Binding-site contacts:
Ligand atom C14 contacts residue 5LZ1 of chain 1.C at 0.1 Å.
Ligand atom C13 contacts residue 5LZ1 of chain 1.C at 0.1 Å.
Ligand atom C9 contacts residue 5LX1 of chain 1.E at 0.1 Å.
Ligand atom O8 contacts residue 5LY1 of chain 1.F at 0.1 Å (h-bond).
Ligand atom C9 contacts residue 5LY1 of chain 1.F at 0.1 Å.
Ligand atom C18 contacts residue 5LY1 of chain 1.F at 0.1 Å.
Ligand atom C12 contacts residue 5LZ1 of chain 1.C at 0.1 Å.
Ligand atom CL1 contacts residue 5LY1 of chain 1.F at 0.1 Å.
Ligand atom C15 contacts residue 5LZ1 of chain 1.C at 0.2 Å.
Ligand atom C14 contacts residue 5LX1 of chain 1.E at 0.1 Å.
Ligand atom C13 contacts residue 5LY1 of chain 1.F at 0.1 Å.
Ligand atom C9 contacts residue 5LZ1 of chain 1.C at 0.1 Å.
Ligand atom N29 contacts residue 5LY1 of chain 1.F at 0.1 Å (h-bond).
Ligand atom C5 contacts residue 5LY1 of chain 1.F at 0.1 Å.
Ligand atom C5 contacts residue 5LX1 of chain 1.E at 0.1 Å.
Ligand atom C18 contacts residue 5LZ1 of chain 1.C at 0.1 Å.
Ligand atom C30 contacts residue 5LX1 of chain 1.E at 0.1 Å.
Ligand atom C5 contacts residue 5LZ1 of chain 1.C at 0.1 Å.
Ligand atom O16 contacts residue 5LZ1 of chain 1.C at 0.2 Å (h-bond).
Ligand atom C4 contacts residue 5LZ1 of chain 1.C at 0.1 Å.
Ligand atom N29 contacts residue 5LX1 of chain 1.E at 0.0 Å (h-bond).
Ligand atom C3 contacts residue 5LZ1 of chain 1.C at 0.1 Å.
Ligand atom C10 contacts residue 5LZ1 of chain 1.C at 0.0 Å.
Ligand atom C11 contacts residue 5LZ1 of chain 1.C at 0.1 Å.
Ligand atom C10 contacts residue 5LY1 of chain 1.F at 0.1 Å.
Ligand atom O8 contacts residue 5LX1 of chain 1.E at 0.1 Å (h-bond).
Ligand atom C32 contacts residue 5LX1 of chain 1.E at 0.1 Å.
Ligand atom C18 contacts residue 5LX1 of chain 1.E at 0.1 Å.
Ligand atom C11 contacts residue 5LY1 of chain 1.F at 0.1 Å.
Ligand atom N28 contacts residue 5LY1 of chain 1.F at 0.1 Å (h-bond).
Ligand atom C13 contacts residue 5LX1 of chain 1.E at 0.1 Å.
Ligand atom C12 contacts residue 5LX1 of chain 1.E at 0.1 Å.
Ligand atom C25 contacts residue 5LX1 of chain 1.E at 0.1 Å.
Ligand atom CL2 contacts residue 5LZ1 of chain 1.C at 0.1 Å.
Ligand atom CL1 contacts residue 5LX1 of chain 1.E at 0.2 Å.
Ligand atom C7 contacts residue 5LZ1 of chain 1.C at 0.1 Å.
Ligand atom N31 contacts residue 5LX1 of chain 1.E at 0.1 Å (h-bond).
Ligand atom N28 contacts residue 5LX1 of chain 1.E at 0.0 Å (h-bond).
Ligand atom C14 contacts residue 5LY1 of chain 1.F at 0.1 Å.
Ligand atom C6 contacts residue 5LZ1 of chain 1.C at 0.1 Å.

Sequence of chain 1.A:
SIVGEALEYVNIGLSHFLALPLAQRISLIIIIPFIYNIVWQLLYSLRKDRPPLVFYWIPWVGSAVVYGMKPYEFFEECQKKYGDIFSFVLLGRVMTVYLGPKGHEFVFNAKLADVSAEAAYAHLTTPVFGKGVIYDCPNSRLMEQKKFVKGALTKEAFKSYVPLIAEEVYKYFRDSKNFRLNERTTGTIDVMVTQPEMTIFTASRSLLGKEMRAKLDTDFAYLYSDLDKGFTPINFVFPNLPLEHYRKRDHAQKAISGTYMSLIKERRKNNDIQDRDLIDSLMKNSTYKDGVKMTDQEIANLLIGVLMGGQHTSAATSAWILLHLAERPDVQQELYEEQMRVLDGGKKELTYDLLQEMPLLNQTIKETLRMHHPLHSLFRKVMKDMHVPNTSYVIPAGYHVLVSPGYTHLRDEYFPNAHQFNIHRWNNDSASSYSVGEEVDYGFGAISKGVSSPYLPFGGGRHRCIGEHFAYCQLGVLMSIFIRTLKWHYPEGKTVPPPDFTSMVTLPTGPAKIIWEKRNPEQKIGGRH

This protein binds this small molecule.
Small molecule (SMILES): C[C@H]1CO[C@@](Cn2cncn2)(c2ccc(Oc3ccc(Cl)cc3)cc2Cl)O1